Sequence of chain 1.C:
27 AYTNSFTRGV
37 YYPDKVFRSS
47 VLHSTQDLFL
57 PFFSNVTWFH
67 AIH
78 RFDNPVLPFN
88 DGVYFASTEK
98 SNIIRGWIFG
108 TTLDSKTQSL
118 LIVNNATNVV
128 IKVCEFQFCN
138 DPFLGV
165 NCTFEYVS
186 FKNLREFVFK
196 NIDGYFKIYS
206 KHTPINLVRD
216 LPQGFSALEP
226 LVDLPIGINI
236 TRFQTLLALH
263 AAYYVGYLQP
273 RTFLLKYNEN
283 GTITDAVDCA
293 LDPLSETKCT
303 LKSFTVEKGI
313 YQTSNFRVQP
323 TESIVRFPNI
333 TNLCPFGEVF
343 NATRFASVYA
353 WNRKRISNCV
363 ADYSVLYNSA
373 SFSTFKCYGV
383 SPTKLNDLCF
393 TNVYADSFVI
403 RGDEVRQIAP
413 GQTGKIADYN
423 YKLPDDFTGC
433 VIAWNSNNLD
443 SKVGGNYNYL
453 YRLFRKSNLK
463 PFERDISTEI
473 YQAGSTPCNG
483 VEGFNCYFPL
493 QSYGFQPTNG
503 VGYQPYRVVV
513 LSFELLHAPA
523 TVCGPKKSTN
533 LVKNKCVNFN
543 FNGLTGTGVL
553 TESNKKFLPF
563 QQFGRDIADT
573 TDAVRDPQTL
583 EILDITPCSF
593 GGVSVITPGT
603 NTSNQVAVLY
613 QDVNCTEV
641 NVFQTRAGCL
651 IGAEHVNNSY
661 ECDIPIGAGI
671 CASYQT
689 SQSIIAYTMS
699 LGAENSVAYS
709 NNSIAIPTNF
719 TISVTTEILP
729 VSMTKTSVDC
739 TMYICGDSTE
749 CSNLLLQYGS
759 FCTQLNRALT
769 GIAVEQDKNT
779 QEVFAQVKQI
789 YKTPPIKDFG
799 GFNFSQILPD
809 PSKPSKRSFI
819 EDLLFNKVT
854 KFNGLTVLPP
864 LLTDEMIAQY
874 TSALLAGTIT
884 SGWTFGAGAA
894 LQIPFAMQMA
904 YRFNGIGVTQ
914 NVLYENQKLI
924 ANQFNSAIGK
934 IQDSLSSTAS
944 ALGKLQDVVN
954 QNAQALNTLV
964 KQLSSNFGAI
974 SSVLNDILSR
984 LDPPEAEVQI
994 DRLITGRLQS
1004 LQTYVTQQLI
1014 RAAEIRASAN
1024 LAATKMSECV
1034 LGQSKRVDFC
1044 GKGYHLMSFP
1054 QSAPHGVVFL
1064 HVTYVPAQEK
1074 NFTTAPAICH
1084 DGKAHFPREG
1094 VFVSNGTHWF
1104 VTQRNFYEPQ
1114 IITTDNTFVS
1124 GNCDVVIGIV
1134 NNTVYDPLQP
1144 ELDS

This small molecule binds to this protein.
Small molecule (SMILES): CC(=O)N[C@@H]1[C@@H](O)[C@H](O)[C@@H](CO)O[C@H]1O

Binding-site contacts:
Ligand atom C2 contacts residue ASN282 of chain 1.C at 2.5 Å.
Ligand atom O7 contacts residue ASN282 of chain 1.C at 4.0 Å.
Ligand atom C5 contacts residue ASN282 of chain 1.C at 3.7 Å.
Ligand atom C1 contacts residue ASN282 of chain 1.C at 1.4 Å.
Ligand atom N2 contacts residue ASN282 of chain 1.C at 2.9 Å (h-bond).
Ligand atom C4 contacts residue ASN282 of chain 1.C at 4.2 Å.
Ligand atom C3 contacts residue ASN282 of chain 1.C at 3.8 Å.
Ligand atom C8 contacts residue ASN280 of chain 1.C at 3.3 Å.
Ligand atom O5 contacts residue ASN282 of chain 1.C at 2.4 Å (h-bond).
Ligand atom N2 contacts residue GLU281 of chain 1.C at 4.2 Å.
Ligand atom C7 contacts residue ASN282 of chain 1.C at 3.7 Å.
Ligand atom C7 contacts residue GLU281 of chain 1.C at 4.3 Å.
Ligand atom O7 contacts residue ASN280 of chain 1.C at 4.0 Å.
Ligand atom C8 contacts residue ASN282 of chain 1.C at 4.0 Å.
Ligand atom C8 contacts residue GLU281 of chain 1.C at 3.3 Å.
Ligand atom C7 contacts residue ASN280 of chain 1.C at 4.0 Å.